Sequence of chain 1.M:
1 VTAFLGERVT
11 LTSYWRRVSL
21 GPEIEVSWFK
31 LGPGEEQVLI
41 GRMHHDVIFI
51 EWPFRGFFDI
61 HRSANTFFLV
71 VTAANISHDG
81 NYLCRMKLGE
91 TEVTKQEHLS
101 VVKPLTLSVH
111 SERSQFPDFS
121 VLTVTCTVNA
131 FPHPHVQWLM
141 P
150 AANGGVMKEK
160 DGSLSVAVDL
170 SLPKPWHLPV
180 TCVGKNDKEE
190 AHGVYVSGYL

Binding-site contacts:
Ligand atom C6 contacts residue SER77 of chain 1.M at 3.7 Å.
Ligand atom C8 contacts residue ASN75 of chain 1.M at 4.1 Å.
Ligand atom C2 contacts residue PRO53 of chain 1.M at 3.8 Å (hydrophobic).
Ligand atom C3 contacts residue PRO53 of chain 1.M at 3.5 Å (hydrophobic).
Ligand atom O6 contacts residue PHE58 of chain 1.M at 4.4 Å.
Ligand atom C8 contacts residue PHE54 of chain 1.M at 3.9 Å (hydrophobic).
Ligand atom O7 contacts residue ASN75 of chain 1.M at 3.4 Å (h-bond).
Ligand atom C5 contacts residue PHE57 of chain 1.M at 4.2 Å (hydrophobic).
Ligand atom C7 contacts residue ASN75 of chain 1.M at 3.1 Å.
Ligand atom C5 contacts residue SER77 of chain 1.M at 3.6 Å.
Ligand atom O5 contacts residue ASN75 of chain 1.M at 2.4 Å (h-bond).
Ligand atom O6 contacts residue PHE57 of chain 1.M at 4.0 Å.
Ligand atom O5 contacts residue PHE57 of chain 1.M at 4.4 Å.
Ligand atom N2 contacts residue PRO53 of chain 1.M at 3.3 Å (h-bond).
Ligand atom C1 contacts residue PHE57 of chain 1.M at 4.3 Å (hydrophobic).
Ligand atom C8 contacts residue ASP160 of chain 1.M at 4.5 Å.
Ligand atom C2 contacts residue PHE57 of chain 1.M at 4.5 Å (hydrophobic).
Ligand atom C6 contacts residue HIS78 of chain 1.M at 3.5 Å.
Ligand atom C4 contacts residue PHE57 of chain 1.M at 4.4 Å (hydrophobic).
Ligand atom C1 contacts residue ASN75 of chain 1.M at 1.4 Å.
Ligand atom O5 contacts residue SER77 of chain 1.M at 3.9 Å.
Ligand atom O6 contacts residue HIS78 of chain 1.M at 2.8 Å (h-bond).
Ligand atom C4 contacts residue ASN75 of chain 1.M at 4.2 Å.
Ligand atom C5 contacts residue HIS78 of chain 1.M at 3.8 Å.
Ligand atom O3 contacts residue PRO53 of chain 1.M at 4.1 Å.
Ligand atom C3 contacts residue ASN75 of chain 1.M at 3.7 Å.
Ligand atom C5 contacts residue ASN75 of chain 1.M at 3.7 Å.
Ligand atom C8 contacts residue PRO53 of chain 1.M at 4.4 Å (hydrophobic).
Ligand atom C1 contacts residue PRO53 of chain 1.M at 4.2 Å (hydrophobic).
Ligand atom N2 contacts residue ASN75 of chain 1.M at 2.8 Å (h-bond).
Ligand atom C1 contacts residue SER77 of chain 1.M at 3.8 Å.
Ligand atom O3 contacts residue PHE57 of chain 1.M at 4.2 Å.
Ligand atom O7 contacts residue SER77 of chain 1.M at 4.1 Å.
Ligand atom O6 contacts residue SER77 of chain 1.M at 2.9 Å (h-bond).
Ligand atom O5 contacts residue HIS78 of chain 1.M at 3.1 Å (h-bond).
Ligand atom C2 contacts residue ASN75 of chain 1.M at 2.3 Å.
Ligand atom C7 contacts residue PRO53 of chain 1.M at 4.4 Å (hydrophobic).
Ligand atom C1 contacts residue HIS78 of chain 1.M at 4.1 Å.

A protein and the small-molecule ligand that binds it are described below.
Small molecule (SMILES): CC(=O)N[C@H]1[C@H](O[C@H]2[C@H](O)[C@@H](NC(C)=O)CO[C@@H]2CO)O[C@H](CO)[C@@H](O[C@@H]2O[C@H](CO[C@H]3O[C@H](CO[C@H]4O[C@H](CO)[C@@H](O)[C@H](O)[C@@H]4O)[C@@H](O)[C@H](O)[C@@H]3O)[C@@H](O)[C@H](O[C@H]3O[C@H](CO)[C@@H](O)[C@H](O)[C@@H]3O)[C@@H]2O)[C@@H]1O